A small-molecule ligand and the protein it binds are described below.
Small molecule (SMILES): CC(=O)N[C@@H]1[C@@H](O)[C@H](O)[C@@H](CO)O[C@H]1O

Binding-site contacts:
Ligand atom C7 contacts residue THR226 of chain 1.A at 4.2 Å.
Ligand atom O5 contacts residue ASN224 of chain 1.A at 2.4 Å (h-bond).
Ligand atom C4 contacts residue ASN224 of chain 1.A at 4.2 Å.
Ligand atom N2 contacts residue ASN224 of chain 1.A at 2.9 Å (h-bond).
Ligand atom C5 contacts residue ASN224 of chain 1.A at 3.7 Å.
Ligand atom C2 contacts residue ASN224 of chain 1.A at 2.4 Å.
Ligand atom C7 contacts residue ASN224 of chain 1.A at 3.3 Å.
Ligand atom O7 contacts residue ASN224 of chain 1.A at 3.0 Å (h-bond).
Ligand atom C8 contacts residue ASN224 of chain 1.A at 4.1 Å.
Ligand atom C1 contacts residue THR226 of chain 1.A at 4.0 Å.
Ligand atom O7 contacts residue THR226 of chain 1.A at 3.2 Å.
Ligand atom C3 contacts residue ASN224 of chain 1.A at 3.8 Å.
Ligand atom C1 contacts residue ASN224 of chain 1.A at 1.4 Å.

Sequence of chain 1.A:
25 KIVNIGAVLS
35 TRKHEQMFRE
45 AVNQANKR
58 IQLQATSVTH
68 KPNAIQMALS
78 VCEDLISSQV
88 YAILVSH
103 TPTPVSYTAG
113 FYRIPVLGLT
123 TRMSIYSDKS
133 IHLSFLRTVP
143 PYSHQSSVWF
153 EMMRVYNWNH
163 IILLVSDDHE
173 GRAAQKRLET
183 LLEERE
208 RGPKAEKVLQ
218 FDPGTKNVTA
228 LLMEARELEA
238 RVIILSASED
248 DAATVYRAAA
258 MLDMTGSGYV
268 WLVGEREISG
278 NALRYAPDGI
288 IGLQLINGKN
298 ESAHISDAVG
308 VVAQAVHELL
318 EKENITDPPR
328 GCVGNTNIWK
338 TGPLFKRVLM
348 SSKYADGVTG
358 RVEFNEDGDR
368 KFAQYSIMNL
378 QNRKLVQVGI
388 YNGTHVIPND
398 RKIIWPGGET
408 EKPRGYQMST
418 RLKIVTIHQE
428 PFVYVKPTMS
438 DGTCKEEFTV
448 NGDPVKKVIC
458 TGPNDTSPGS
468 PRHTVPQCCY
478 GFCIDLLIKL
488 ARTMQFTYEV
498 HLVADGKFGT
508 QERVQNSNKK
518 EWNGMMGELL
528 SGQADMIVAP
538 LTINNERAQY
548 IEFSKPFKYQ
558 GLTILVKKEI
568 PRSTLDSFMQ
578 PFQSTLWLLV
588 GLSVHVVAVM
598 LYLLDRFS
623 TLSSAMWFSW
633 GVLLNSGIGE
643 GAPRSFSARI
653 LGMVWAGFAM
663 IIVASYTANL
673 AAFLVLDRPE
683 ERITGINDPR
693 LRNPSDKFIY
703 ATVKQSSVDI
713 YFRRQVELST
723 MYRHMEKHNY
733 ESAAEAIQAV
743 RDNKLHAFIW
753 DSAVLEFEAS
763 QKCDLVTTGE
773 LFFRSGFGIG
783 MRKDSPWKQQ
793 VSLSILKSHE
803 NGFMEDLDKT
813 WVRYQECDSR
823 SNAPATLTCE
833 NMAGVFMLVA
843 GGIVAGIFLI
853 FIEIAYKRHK